Binding-site contacts:
Ligand atom C8 contacts residue PHE345 of chain 1.A at 4.4 Å (hydrophobic).
Ligand atom C8 contacts residue PRO343 of chain 1.A at 4.4 Å (hydrophobic).
Ligand atom C5 contacts residue SER346 of chain 1.A at 4.0 Å.
Ligand atom C7 contacts residue ASN349 of chain 1.A at 3.3 Å.
Ligand atom C2 contacts residue ASN349 of chain 1.A at 2.4 Å.
Ligand atom C6 contacts residue ASN349 of chain 1.A at 3.8 Å.
Ligand atom C1 contacts residue GLY344 of chain 1.A at 4.0 Å.
Ligand atom C8 contacts residue GLY344 of chain 1.A at 4.1 Å.
Ligand atom O7 contacts residue ASN349 of chain 1.A at 4.2 Å.
Ligand atom O7 contacts residue GLY344 of chain 1.A at 2.7 Å (h-bond).
Ligand atom C5 contacts residue GLY344 of chain 1.A at 4.2 Å.
Ligand atom O4 contacts residue GLY344 of chain 1.A at 4.1 Å.
Ligand atom N2 contacts residue ASN349 of chain 1.A at 2.9 Å (h-bond).
Ligand atom C5 contacts residue PHE345 of chain 1.A at 4.4 Å (hydrophobic).
Ligand atom C4 contacts residue ASN349 of chain 1.A at 4.2 Å.
Ligand atom C3 contacts residue ASN349 of chain 1.A at 3.8 Å.
Ligand atom C6 contacts residue SER346 of chain 1.A at 4.0 Å.
Ligand atom C5 contacts residue ASN349 of chain 1.A at 3.7 Å.
Ligand atom O5 contacts residue SER346 of chain 1.A at 3.5 Å (h-bond).
Ligand atom O7 contacts residue PRO343 of chain 1.A at 3.5 Å.
Ligand atom C1 contacts residue SER346 of chain 1.A at 4.5 Å.
Ligand atom C5 contacts residue SER346 of chain 1.A at 4.3 Å.
Ligand atom C1 contacts residue ASN349 of chain 1.A at 1.4 Å.
Ligand atom O5 contacts residue SER346 of chain 1.A at 3.6 Å.
Ligand atom C5 contacts residue ASN349 of chain 1.A at 4.2 Å.
Ligand atom C2 contacts residue GLY344 of chain 1.A at 4.5 Å.
Ligand atom C1 contacts residue SER346 of chain 1.A at 4.2 Å.
Ligand atom C3 contacts residue GLY344 of chain 1.A at 4.1 Å.
Ligand atom C7 contacts residue PRO343 of chain 1.A at 4.4 Å (hydrophobic).
Ligand atom C6 contacts residue PHE345 of chain 1.A at 4.4 Å (hydrophobic).
Ligand atom O5 contacts residue ASN349 of chain 1.A at 2.4 Å (h-bond).
Ligand atom C7 contacts residue GLY344 of chain 1.A at 3.6 Å.
Ligand atom C6 contacts residue SER346 of chain 1.A at 3.9 Å.
Ligand atom C6 contacts residue ASP348 of chain 1.A at 3.6 Å.
Ligand atom C8 contacts residue ASN349 of chain 1.A at 3.4 Å.

Sequence of chain 1.A:
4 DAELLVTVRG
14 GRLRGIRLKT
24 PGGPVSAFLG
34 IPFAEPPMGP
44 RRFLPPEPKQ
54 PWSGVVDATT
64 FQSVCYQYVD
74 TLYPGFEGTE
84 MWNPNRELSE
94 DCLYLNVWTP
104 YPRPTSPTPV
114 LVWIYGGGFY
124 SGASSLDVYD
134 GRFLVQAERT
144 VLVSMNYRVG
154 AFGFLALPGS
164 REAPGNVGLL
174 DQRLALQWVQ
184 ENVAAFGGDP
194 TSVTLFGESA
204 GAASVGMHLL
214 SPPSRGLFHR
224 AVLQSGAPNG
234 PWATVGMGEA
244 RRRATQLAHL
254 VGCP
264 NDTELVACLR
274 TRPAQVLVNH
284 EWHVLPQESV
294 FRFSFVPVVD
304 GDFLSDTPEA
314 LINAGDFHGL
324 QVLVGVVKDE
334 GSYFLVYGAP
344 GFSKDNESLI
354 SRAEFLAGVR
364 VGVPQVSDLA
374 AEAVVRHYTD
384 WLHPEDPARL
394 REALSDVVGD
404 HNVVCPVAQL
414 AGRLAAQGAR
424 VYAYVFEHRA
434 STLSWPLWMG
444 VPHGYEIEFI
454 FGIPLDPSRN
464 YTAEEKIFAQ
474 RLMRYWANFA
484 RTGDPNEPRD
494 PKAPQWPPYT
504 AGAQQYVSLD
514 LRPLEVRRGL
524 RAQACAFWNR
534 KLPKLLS

A small-molecule ligand and the protein it binds are described below.
Small molecule (SMILES): CC(=O)N[C@H]1[C@H](O[C@H]2[C@H](O)[C@@H](NC(C)=O)CO[C@@H]2CO[C@@H]2O[C@@H](C)[C@@H](O)[C@@H](O)[C@@H]2O)O[C@H](CO)[C@@H](O)[C@@H]1O